The protein below binds the small molecule below.
Small molecule (SMILES): CCO/N=C/c1ccc(OCC[C@@H](C)CCN2CCN(c3ccncc3)C2=O)cc1

Binding-site contacts:
Ligand atom CAX contacts residue TYR110 of chain 27.A at 3.6 Å (hydrophobic).
Ligand atom CAY contacts residue VAL194 of chain 27.A at 3.8 Å (hydrophobic).
Ligand atom CAO contacts residue PHE236 of chain 27.A at 3.7 Å (hydrophobic).
Ligand atom NAT contacts residue ILE192 of chain 27.A at 3.8 Å.
Ligand atom CAE contacts residue SER204 of chain 27.A at 3.4 Å.
Ligand atom CAR contacts residue TYR203 of chain 27.A at 3.7 Å (hydrophobic).
Ligand atom CAL contacts residue LEU132 of chain 27.A at 3.9 Å (hydrophobic).
Ligand atom CAL contacts residue VAL194 of chain 27.A at 3.8 Å (hydrophobic).
Ligand atom CAF contacts residue LYS111 of chain 27.A at 3.6 Å.
Ligand atom NAT contacts residue TYR157 of chain 27.A at 3.4 Å.
Ligand atom CAA contacts residue SER180 of chain 27.A at 3.6 Å.
Ligand atom CAM contacts residue TYR157 of chain 27.A at 3.8 Å (hydrophobic).
Ligand atom NBD contacts residue PHE236 of chain 27.A at 3.6 Å.
Ligand atom CAH contacts residue TYR110 of chain 27.A at 3.6 Å (hydrophobic).
Ligand atom CAQ contacts residue PHE236 of chain 27.A at 3.5 Å (hydrophobic).
Ligand atom CBB contacts residue MET130 of chain 27.A at 3.7 Å (hydrophobic).
Ligand atom CAI contacts residue TYR157 of chain 27.A at 3.6 Å (hydrophobic).
Ligand atom CAN contacts residue ILE108 of chain 27.A at 3.7 Å (hydrophobic).
Ligand atom NBD contacts residue TYR110 of chain 27.A at 3.4 Å.
Ligand atom OAC contacts residue PHE236 of chain 27.A at 3.5 Å.
Ligand atom CAA contacts residue PRO179 of chain 27.A at 3.3 Å (hydrophobic).
Ligand atom CAZ contacts residue VAL194 of chain 27.A at 3.9 Å (hydrophobic).
Ligand atom CAG contacts residue TYR110 of chain 27.A at 3.7 Å (hydrophobic).
Ligand atom CAJ contacts residue VAL194 of chain 27.A at 3.6 Å (hydrophobic).
Ligand atom OAC contacts residue TYR110 of chain 27.A at 3.6 Å.
Ligand atom CAL contacts residue MET130 of chain 27.A at 3.2 Å (hydrophobic).
Ligand atom CAA contacts residue ILE155 of chain 27.A at 3.8 Å (hydrophobic).
Ligand atom CAS contacts residue TYR203 of chain 27.A at 3.7 Å (hydrophobic).
Ligand atom CAB contacts residue TYR203 of chain 27.A at 3.6 Å (hydrophobic).
Ligand atom NAU contacts residue LYS111 of chain 27.A at 3.5 Å (salt-bridge).
Ligand atom CAK contacts residue TYR157 of chain 27.A at 3.6 Å (hydrophobic).
Ligand atom CAJ contacts residue LEU132 of chain 27.A at 3.3 Å (hydrophobic).
Ligand atom OAC contacts residue THR109 of chain 27.A at 3.8 Å.
Ligand atom CAD contacts residue ILE192 of chain 27.A at 3.4 Å (hydrophobic).
Ligand atom CAA contacts residue ILE181 of chain 27.A at 3.8 Å (hydrophobic).
Ligand atom NBC contacts residue PHE236 of chain 27.A at 3.7 Å.
Ligand atom OAV contacts residue ILE192 of chain 27.A at 3.1 Å.
Ligand atom CAX contacts residue PHE236 of chain 27.A at 3.3 Å (hydrophobic).
Ligand atom CBA contacts residue TYR110 of chain 27.A at 3.4 Å (hydrophobic).
Ligand atom CAE contacts residue TYR110 of chain 27.A at 3.8 Å (hydrophobic).

Sequence of chain 27.C:
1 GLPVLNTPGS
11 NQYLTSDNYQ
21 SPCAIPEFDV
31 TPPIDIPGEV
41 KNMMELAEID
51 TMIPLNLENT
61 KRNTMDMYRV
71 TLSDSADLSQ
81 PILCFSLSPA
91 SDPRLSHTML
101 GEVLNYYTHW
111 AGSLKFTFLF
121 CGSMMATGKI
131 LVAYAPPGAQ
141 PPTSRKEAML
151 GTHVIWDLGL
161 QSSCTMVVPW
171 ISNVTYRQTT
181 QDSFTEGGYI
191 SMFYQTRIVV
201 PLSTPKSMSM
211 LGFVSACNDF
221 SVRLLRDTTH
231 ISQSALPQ

Sequence of chain 27.A:
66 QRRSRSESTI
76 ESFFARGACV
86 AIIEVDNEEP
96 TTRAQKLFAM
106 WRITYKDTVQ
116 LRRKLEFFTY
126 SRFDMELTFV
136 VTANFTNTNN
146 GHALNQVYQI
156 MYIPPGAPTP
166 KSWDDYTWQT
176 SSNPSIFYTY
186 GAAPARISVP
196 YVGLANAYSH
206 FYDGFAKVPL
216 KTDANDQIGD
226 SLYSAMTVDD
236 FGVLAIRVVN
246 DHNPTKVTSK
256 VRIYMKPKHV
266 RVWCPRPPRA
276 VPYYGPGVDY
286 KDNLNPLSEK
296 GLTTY